Binding-site contacts:
Ligand atom CAH contacts residue VAL241 of chain 1.A at 3.7 Å (hydrophobic).
Ligand atom CAH contacts residue PHE395 of chain 1.A at 4.4 Å (hydrophobic).
Ligand atom CAC contacts residue ILE292 of chain 1.A at 4.5 Å (hydrophobic).
Ligand atom CAI contacts residue GLY245 of chain 1.A at 3.9 Å.
Ligand atom OAB contacts residue LEU244 of chain 1.A at 3.4 Å.
Ligand atom OAG contacts residue GLY245 of chain 1.A at 3.3 Å.
Ligand atom CAA contacts residue VAL241 of chain 1.A at 3.9 Å (hydrophobic).
Ligand atom CAC contacts residue PHE395 of chain 1.A at 4.1 Å (hydrophobic).
Ligand atom CAD contacts residue ILE292 of chain 1.A at 3.6 Å (hydrophobic).
Ligand atom CAE contacts residue HIS169 of chain 1.A at 4.3 Å.
Ligand atom CAI contacts residue VAL241 of chain 1.A at 3.6 Å (hydrophobic).
Ligand atom CAA contacts residue GLY245 of chain 1.A at 4.0 Å.
Ligand atom CAD contacts residue HEM1 of chain 1.B at 4.3 Å.
Ligand atom OAB contacts residue PHE75 of chain 1.A at 3.8 Å.
Ligand atom CAF contacts residue VAL241 of chain 1.A at 4.4 Å (hydrophobic).
Ligand atom OAB contacts residue GLY245 of chain 1.A at 3.0 Å (h-bond).
Ligand atom CAF contacts residue ILE81 of chain 1.A at 4.2 Å (hydrophobic).
Ligand atom CAE contacts residue PHE395 of chain 1.A at 3.8 Å (hydrophobic).
Ligand atom CAH contacts residue PHE75 of chain 1.A at 4.4 Å (hydrophobic).
Ligand atom CAF contacts residue HEM1 of chain 1.B at 3.7 Å.
Ligand atom CAA contacts residue HEM1 of chain 1.B at 3.2 Å.
Ligand atom OAB contacts residue VAL241 of chain 1.A at 2.6 Å (h-bond).
Ligand atom CAD contacts residue THR296 of chain 1.A at 3.6 Å.
Ligand atom CAE contacts residue PHE75 of chain 1.A at 4.1 Å (hydrophobic).
Ligand atom CAE contacts residue ILE81 of chain 1.A at 4.0 Å (hydrophobic).
Ligand atom CAF contacts residue ILE292 of chain 1.A at 3.5 Å (hydrophobic).
Ligand atom OAG contacts residue ALA246 of chain 1.A at 3.5 Å (h-bond).
Ligand atom CAC contacts residue ILE81 of chain 1.A at 3.9 Å (hydrophobic).
Ligand atom CAA contacts residue ALA246 of chain 1.A at 3.7 Å (hydrophobic).
Ligand atom CAC contacts residue ALA295 of chain 1.A at 4.1 Å (hydrophobic).
Ligand atom CAI contacts residue ILE292 of chain 1.A at 4.2 Å (hydrophobic).
Ligand atom OAG contacts residue VAL241 of chain 1.A at 3.1 Å (h-bond).
Ligand atom CAH contacts residue GLY245 of chain 1.A at 3.9 Å.
Ligand atom CAD contacts residue ILE81 of chain 1.A at 4.0 Å (hydrophobic).
Ligand atom CAC contacts residue THR296 of chain 1.A at 3.8 Å.

Sequence of chain 1.A:
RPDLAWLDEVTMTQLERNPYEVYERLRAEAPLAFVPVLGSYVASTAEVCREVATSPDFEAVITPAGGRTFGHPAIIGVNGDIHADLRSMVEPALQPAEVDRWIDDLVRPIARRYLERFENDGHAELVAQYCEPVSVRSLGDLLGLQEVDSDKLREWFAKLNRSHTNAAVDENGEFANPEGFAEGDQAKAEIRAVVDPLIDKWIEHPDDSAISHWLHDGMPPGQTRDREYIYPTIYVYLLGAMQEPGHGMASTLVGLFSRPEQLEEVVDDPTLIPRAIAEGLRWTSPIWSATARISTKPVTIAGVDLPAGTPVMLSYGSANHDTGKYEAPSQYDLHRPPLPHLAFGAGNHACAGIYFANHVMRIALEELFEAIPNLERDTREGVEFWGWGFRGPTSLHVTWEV

The small molecule below binds the protein below.
Small molecule (SMILES): COc1ccccc1O